This protein binds this small molecule.
Small molecule (SMILES): CC(=O)N[C@H]1[C@H](O[C@H]2[C@H](O)[C@@H](NC(C)=O)CO[C@@H]2CO)O[C@H](CO)[C@@H](O)[C@@H]1O

Sequence of chain 1.A:
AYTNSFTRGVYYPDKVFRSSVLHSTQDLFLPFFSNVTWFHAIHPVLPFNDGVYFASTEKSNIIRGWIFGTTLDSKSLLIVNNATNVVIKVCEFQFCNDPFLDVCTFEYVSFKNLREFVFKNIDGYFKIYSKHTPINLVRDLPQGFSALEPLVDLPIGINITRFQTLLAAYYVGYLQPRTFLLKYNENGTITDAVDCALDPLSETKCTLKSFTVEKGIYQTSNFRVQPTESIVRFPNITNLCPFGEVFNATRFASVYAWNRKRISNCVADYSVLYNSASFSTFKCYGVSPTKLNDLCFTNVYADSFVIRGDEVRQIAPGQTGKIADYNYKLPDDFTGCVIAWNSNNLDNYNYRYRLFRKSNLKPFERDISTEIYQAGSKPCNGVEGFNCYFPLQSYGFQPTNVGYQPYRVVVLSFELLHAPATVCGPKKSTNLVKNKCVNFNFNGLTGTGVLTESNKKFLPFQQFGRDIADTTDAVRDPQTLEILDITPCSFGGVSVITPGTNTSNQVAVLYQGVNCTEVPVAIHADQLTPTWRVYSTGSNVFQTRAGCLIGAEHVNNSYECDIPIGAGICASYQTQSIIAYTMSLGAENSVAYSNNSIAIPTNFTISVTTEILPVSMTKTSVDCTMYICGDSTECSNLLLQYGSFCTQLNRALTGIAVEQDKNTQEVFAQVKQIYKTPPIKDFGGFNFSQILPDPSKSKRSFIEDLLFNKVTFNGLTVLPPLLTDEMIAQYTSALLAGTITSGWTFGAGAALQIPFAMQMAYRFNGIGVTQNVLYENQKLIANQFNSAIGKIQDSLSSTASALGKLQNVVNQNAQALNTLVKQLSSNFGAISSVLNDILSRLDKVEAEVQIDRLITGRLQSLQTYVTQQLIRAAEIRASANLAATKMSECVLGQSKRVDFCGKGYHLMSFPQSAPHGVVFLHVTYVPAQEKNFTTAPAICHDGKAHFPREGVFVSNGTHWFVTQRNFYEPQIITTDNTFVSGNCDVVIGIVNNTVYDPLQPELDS

Binding-site contacts:
Ligand atom O6 contacts residue PHE1101 of chain 1.A at 4.2 Å.
Ligand atom O4 contacts residue HIS1099 of chain 1.A at 3.9 Å.
Ligand atom C7 contacts residue HIS1099 of chain 1.A at 4.2 Å.
Ligand atom C4 contacts residue HIS1099 of chain 1.A at 4.1 Å.
Ligand atom C3 contacts residue THR1098 of chain 1.A at 3.9 Å.
Ligand atom C8 contacts residue THR1098 of chain 1.A at 3.8 Å.
Ligand atom C6 contacts residue PHE1101 of chain 1.A at 3.9 Å (hydrophobic).
Ligand atom C5 contacts residue PHE1101 of chain 1.A at 4.2 Å (hydrophobic).
Ligand atom C4 contacts residue ASN1096 of chain 1.A at 4.2 Å.
Ligand atom C8 contacts residue ASN1096 of chain 1.A at 3.8 Å.
Ligand atom C1 contacts residue THR1098 of chain 1.A at 3.7 Å.
Ligand atom O7 contacts residue ASN1096 of chain 1.A at 3.5 Å (h-bond).
Ligand atom C7 contacts residue THR1098 of chain 1.A at 3.8 Å.
Ligand atom C2 contacts residue ASN1096 of chain 1.A at 2.5 Å.
Ligand atom N2 contacts residue HIS1099 of chain 1.A at 4.3 Å.
Ligand atom O5 contacts residue ASN1096 of chain 1.A at 2.3 Å (h-bond).
Ligand atom C5 contacts residue ASN1096 of chain 1.A at 3.7 Å.
Ligand atom N2 contacts residue ASN1096 of chain 1.A at 3.0 Å (h-bond).
Ligand atom C1 contacts residue PHE1101 of chain 1.A at 4.4 Å (hydrophobic).
Ligand atom N2 contacts residue THR1098 of chain 1.A at 2.9 Å (h-bond).
Ligand atom C1 contacts residue HIS1099 of chain 1.A at 3.5 Å.
Ligand atom C3 contacts residue ASN1096 of chain 1.A at 3.8 Å.
Ligand atom C2 contacts residue THR1098 of chain 1.A at 3.6 Å.
Ligand atom C5 contacts residue HIS1099 of chain 1.A at 3.6 Å.
Ligand atom C1 contacts residue ASN1096 of chain 1.A at 1.4 Å.
Ligand atom O5 contacts residue PHE1101 of chain 1.A at 3.5 Å.
Ligand atom C3 contacts residue HIS1099 of chain 1.A at 3.7 Å.
Ligand atom C7 contacts residue ASN1096 of chain 1.A at 3.5 Å.
Ligand atom O5 contacts residue HIS1099 of chain 1.A at 3.9 Å.
Ligand atom C2 contacts residue HIS1099 of chain 1.A at 4.0 Å.
Ligand atom O7 contacts residue HIS1099 of chain 1.A at 3.5 Å (h-bond).